The protein below binds the small molecule below.
Small molecule (SMILES): Cn1cnc(Nc2nc(N3CCC(N)CC3)nc3ccc(Cl)cc23)c1

Sequence of chain 1.A:
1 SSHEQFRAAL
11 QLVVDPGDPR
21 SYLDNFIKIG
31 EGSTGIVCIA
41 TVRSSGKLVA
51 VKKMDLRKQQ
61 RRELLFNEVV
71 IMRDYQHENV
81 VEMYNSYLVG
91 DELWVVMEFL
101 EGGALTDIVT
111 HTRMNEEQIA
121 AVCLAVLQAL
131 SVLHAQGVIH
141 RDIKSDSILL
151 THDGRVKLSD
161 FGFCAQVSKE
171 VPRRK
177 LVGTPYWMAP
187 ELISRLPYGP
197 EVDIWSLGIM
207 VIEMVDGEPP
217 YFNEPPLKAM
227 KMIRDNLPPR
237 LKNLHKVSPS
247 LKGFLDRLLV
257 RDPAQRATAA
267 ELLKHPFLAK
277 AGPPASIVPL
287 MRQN

Binding-site contacts:
Ligand atom CAP contacts residue GLU98 of chain 1.A at 3.0 Å.
Ligand atom NAQ contacts residue LEU149 of chain 1.A at 3.7 Å.
Ligand atom CAT contacts residue VAL37 of chain 1.A at 4.0 Å (hydrophobic).
Ligand atom CAM contacts residue LEU100 of chain 1.A at 3.9 Å (hydrophobic).
Ligand atom NAL contacts residue LEU100 of chain 1.A at 3.1 Å (h-bond).
Ligand atom CAN contacts residue LEU149 of chain 1.A at 3.3 Å (hydrophobic).
Ligand atom CAM contacts residue LEU149 of chain 1.A at 3.5 Å (hydrophobic).
Ligand atom C5 contacts residue GLY103 of chain 1.A at 3.8 Å.
Ligand atom CAR contacts residue MET97 of chain 1.A at 3.5 Å (hydrophobic).
Ligand atom CL contacts residue PHE99 of chain 1.A at 3.7 Å.
Ligand atom CL contacts residue GLU101 of chain 1.A at 3.1 Å.
Ligand atom CAX contacts residue ALA104 of chain 1.A at 3.7 Å (hydrophobic).
Ligand atom C4 contacts residue ILE29 of chain 1.A at 4.0 Å (hydrophobic).
Ligand atom CAP contacts residue LEU149 of chain 1.A at 3.6 Å (hydrophobic).
Ligand atom CAX contacts residue ASP146 of chain 1.A at 4.0 Å.
Ligand atom CAW contacts residue ASP146 of chain 1.A at 3.4 Å.
Ligand atom CAP contacts residue LEU100 of chain 1.A at 3.8 Å (hydrophobic).
Ligand atom NAQ contacts residue GLU98 of chain 1.A at 3.6 Å.
Ligand atom NAY contacts residue GLU31 of chain 1.A at 3.1 Å (salt-bridge).
Ligand atom NAQ contacts residue PHE99 of chain 1.A at 3.8 Å.
Ligand atom N1 contacts residue LEU149 of chain 1.A at 3.9 Å.
Ligand atom CAV contacts residue GLU31 of chain 1.A at 3.7 Å.
Ligand atom CAA contacts residue LEU100 of chain 1.A at 3.4 Å (hydrophobic).
Ligand atom C6 contacts residue ILE29 of chain 1.A at 3.7 Å (hydrophobic).
Ligand atom CAD contacts residue GLY103 of chain 1.A at 4.0 Å.
Ligand atom CAC contacts residue GLY103 of chain 1.A at 3.9 Å.
Ligand atom C4 contacts residue GLY103 of chain 1.A at 4.0 Å.
Ligand atom CAR contacts residue LEU149 of chain 1.A at 4.0 Å (hydrophobic).
Ligand atom N1 contacts residue ILE29 of chain 1.A at 4.0 Å.
Ligand atom NAO contacts residue ALA50 of chain 1.A at 3.7 Å.
Ligand atom NAQ contacts residue LEU100 of chain 1.A at 2.9 Å (h-bond).
Ligand atom CAN contacts residue VAL37 of chain 1.A at 4.0 Å (hydrophobic).
Ligand atom CAP contacts residue ALA50 of chain 1.A at 3.5 Å (hydrophobic).
Ligand atom CAB contacts residue GLY103 of chain 1.A at 3.7 Å.
Ligand atom C5 contacts residue ILE29 of chain 1.A at 3.7 Å (hydrophobic).
Ligand atom CAA contacts residue GLY103 of chain 1.A at 3.7 Å.
Ligand atom CAR contacts residue ALA50 of chain 1.A at 4.0 Å (hydrophobic).
Ligand atom CAU contacts residue GLU31 of chain 1.A at 3.4 Å.
Ligand atom CAA contacts residue PHE99 of chain 1.A at 3.7 Å (hydrophobic).
Ligand atom NAO contacts residue LEU149 of chain 1.A at 3.4 Å.